This small molecule binds to this protein.
Small molecule (SMILES): CC(=O)N[C@H]1[C@H](O[C@H]2[C@H](O)[C@@H](NC(C)=O)CO[C@@H]2CO)O[C@H](CO)[C@@H](O[C@@H]2O[C@H](CO)[C@@H](O)[C@H](O)[C@@H]2O)[C@@H]1O

Sequence of chain 1.G:
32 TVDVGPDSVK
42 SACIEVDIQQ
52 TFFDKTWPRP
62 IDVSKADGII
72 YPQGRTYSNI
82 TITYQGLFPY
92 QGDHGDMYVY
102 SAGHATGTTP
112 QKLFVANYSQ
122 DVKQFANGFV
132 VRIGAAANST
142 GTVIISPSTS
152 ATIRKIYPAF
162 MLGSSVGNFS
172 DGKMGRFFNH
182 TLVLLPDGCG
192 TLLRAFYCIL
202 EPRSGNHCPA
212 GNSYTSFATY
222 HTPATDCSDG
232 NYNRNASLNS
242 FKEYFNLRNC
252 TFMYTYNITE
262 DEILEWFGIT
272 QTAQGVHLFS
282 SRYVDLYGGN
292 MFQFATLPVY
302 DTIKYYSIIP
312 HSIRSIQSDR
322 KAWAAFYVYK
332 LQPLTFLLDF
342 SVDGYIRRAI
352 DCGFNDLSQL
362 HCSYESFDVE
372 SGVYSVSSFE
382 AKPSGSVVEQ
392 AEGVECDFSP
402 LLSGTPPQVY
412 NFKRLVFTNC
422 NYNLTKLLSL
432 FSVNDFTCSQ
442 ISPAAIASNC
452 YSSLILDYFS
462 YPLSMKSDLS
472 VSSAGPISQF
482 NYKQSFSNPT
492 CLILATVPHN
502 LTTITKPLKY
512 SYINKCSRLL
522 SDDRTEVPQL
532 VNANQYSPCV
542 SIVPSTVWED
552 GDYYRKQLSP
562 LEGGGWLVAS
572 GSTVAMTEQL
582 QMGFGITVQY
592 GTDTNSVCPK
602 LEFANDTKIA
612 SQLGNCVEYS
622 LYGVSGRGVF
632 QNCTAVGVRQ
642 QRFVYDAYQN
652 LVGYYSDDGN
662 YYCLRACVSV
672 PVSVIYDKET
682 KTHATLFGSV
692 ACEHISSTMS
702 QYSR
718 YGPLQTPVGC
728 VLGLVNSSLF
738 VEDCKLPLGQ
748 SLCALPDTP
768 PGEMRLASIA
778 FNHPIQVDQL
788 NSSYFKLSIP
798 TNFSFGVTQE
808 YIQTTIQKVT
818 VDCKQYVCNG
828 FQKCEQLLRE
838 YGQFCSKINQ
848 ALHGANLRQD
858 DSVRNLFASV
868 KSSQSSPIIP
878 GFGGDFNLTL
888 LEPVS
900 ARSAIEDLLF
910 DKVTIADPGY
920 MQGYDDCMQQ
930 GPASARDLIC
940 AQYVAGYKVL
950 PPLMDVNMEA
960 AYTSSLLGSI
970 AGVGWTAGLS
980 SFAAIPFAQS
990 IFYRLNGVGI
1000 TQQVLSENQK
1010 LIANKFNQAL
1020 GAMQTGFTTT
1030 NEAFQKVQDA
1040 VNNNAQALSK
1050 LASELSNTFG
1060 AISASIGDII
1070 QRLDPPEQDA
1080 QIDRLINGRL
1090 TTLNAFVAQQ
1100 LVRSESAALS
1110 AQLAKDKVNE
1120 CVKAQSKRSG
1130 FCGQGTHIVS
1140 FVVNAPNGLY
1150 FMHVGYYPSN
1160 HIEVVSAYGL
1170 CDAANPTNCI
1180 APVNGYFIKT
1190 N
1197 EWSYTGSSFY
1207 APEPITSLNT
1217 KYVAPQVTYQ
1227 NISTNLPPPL

Binding-site contacts:
Ligand atom C2 contacts residue ASN884 of chain 1.G at 2.4 Å.
Ligand atom C1 contacts residue THR886 of chain 1.G at 3.8 Å.
Ligand atom C8 contacts residue ASN884 of chain 1.G at 4.3 Å.
Ligand atom C5 contacts residue ASN884 of chain 1.G at 3.7 Å.
Ligand atom C4 contacts residue ASN884 of chain 1.G at 4.2 Å.
Ligand atom O6 contacts residue GLN1023 of chain 1.G at 2.9 Å (h-bond).
Ligand atom C3 contacts residue ASN884 of chain 1.G at 3.7 Å.
Ligand atom C5 contacts residue THR886 of chain 1.G at 3.7 Å.
Ligand atom C7 contacts residue ASN884 of chain 1.G at 3.2 Å.
Ligand atom N2 contacts residue ASN884 of chain 1.G at 2.8 Å (h-bond).
Ligand atom C6 contacts residue GLN1023 of chain 1.G at 3.6 Å.
Ligand atom O5 contacts residue ASN884 of chain 1.G at 2.4 Å (h-bond).
Ligand atom C6 contacts residue THR886 of chain 1.G at 4.3 Å.
Ligand atom O7 contacts residue ASN884 of chain 1.G at 3.2 Å (h-bond).
Ligand atom O5 contacts residue THR886 of chain 1.G at 3.7 Å.
Ligand atom C1 contacts residue ASN884 of chain 1.G at 1.5 Å.